Binding-site contacts:
Ligand atom CG2 contacts residue HIS71 of chain 1.A at 3.3 Å.
Ligand atom O contacts residue LYS67 of chain 1.A at 3.1 Å.
Ligand atom N contacts residue TYR172 of chain 1.A at 2.5 Å (h-bond).
Ligand atom N contacts residue TYR8 of chain 1.A at 3.2 Å (h-bond).
Ligand atom O contacts residue GLN97 of chain 1.D at 3.3 Å (h-bond).
Ligand atom O contacts residue LYS147 of chain 1.A at 2.8 Å (salt-bridge).
Ligand atom NH2 contacts residue GLN97 of chain 1.D at 3.2 Å (h-bond).
Ligand atom CG contacts residue GLN98 of chain 1.D at 3.4 Å.
Ligand atom O contacts residue GLN98 of chain 1.D at 3.0 Å (h-bond).
Ligand atom CE contacts residue GLU64 of chain 1.A at 3.2 Å.
Ligand atom CB contacts residue TRP168 of chain 1.A at 3.3 Å (hydrophobic).
Ligand atom CE contacts residue VAL68 of chain 1.A at 3.3 Å (hydrophobic).
Ligand atom O contacts residue TRP148 of chain 1.A at 2.9 Å (h-bond).
Ligand atom SG contacts residue ASP78 of chain 1.A at 3.2 Å (salt-bridge).
Ligand atom N contacts residue LYS67 of chain 1.A at 3.1 Å (salt-bridge).
Ligand atom C contacts residue LYS67 of chain 1.A at 3.2 Å.
Ligand atom NE2 contacts residue SER98 of chain 1.C at 3.1 Å (h-bond).
Ligand atom O contacts residue TYR160 of chain 1.A at 2.7 Å (h-bond).
Ligand atom CB contacts residue THR144 of chain 1.A at 3.1 Å.
Ligand atom OXT contacts residue LYS147 of chain 1.A at 3.4 Å.
Ligand atom CG1 contacts residue THR74 of chain 1.A at 3.1 Å.
Ligand atom CG contacts residue TYR8 of chain 1.A at 3.2 Å (hydrophobic).
Ligand atom O contacts residue TYR100 of chain 1.C at 2.5 Å (h-bond).
Ligand atom NH1 contacts residue ASP101 of chain 1.D at 3.0 Å (salt-bridge).
Ligand atom OE2 contacts residue ARG66 of chain 1.A at 3.0 Å (salt-bridge).
Ligand atom NH1 contacts residue ALA100 of chain 1.D at 3.2 Å.
Ligand atom O contacts residue LYS67 of chain 1.A at 2.5 Å (salt-bridge).
Ligand atom N contacts residue GLN98 of chain 1.D at 2.9 Å (h-bond).
Ligand atom NH1 contacts residue TYR32 of chain 1.C at 2.6 Å (h-bond).
Ligand atom CE1 contacts residue GLN98 of chain 1.D at 3.4 Å.
Ligand atom OXT contacts residue THR144 of chain 1.A at 3.1 Å (h-bond).
Ligand atom ND1 contacts residue GLU64 of chain 1.A at 3.2 Å (salt-bridge).
Ligand atom N contacts residue ASP78 of chain 1.A at 3.0 Å (salt-bridge).
Ligand atom CA contacts residue GLU64 of chain 1.A at 3.4 Å.
Ligand atom OXT contacts residue TYR85 of chain 1.A at 3.0 Å (h-bond).
Ligand atom OE1 contacts residue ARG66 of chain 1.A at 3.2 Å (salt-bridge).
Ligand atom ND1 contacts residue TRP168 of chain 1.A at 3.4 Å.
Ligand atom N contacts residue TYR100 of chain 1.A at 3.3 Å (h-bond).
Ligand atom N contacts residue GLU64 of chain 1.A at 3.0 Å (salt-bridge).
Ligand atom NH2 contacts residue ASP101 of chain 1.D at 3.3 Å (salt-bridge).

Sequence of chain 1.C:
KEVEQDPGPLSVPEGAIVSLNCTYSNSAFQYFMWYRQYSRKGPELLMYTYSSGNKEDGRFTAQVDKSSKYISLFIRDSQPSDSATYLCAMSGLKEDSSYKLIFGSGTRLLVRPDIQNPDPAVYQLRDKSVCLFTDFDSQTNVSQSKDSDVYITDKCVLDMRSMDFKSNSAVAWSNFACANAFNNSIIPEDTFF

Sequence of chain 1.A:
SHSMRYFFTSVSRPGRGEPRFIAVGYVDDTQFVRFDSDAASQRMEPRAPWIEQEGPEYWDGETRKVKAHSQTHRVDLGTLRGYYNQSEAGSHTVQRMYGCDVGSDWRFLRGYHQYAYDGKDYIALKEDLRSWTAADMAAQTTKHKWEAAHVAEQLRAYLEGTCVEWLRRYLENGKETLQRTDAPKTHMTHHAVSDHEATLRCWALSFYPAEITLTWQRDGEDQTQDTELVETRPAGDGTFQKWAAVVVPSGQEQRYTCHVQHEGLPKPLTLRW

A small-molecule ligand and the protein it binds are described below.
Small molecule (SMILES): CSCC[C@H](NC(=O)[C@@H](N)Cc1cnc[nH]1)C(=O)N[C@H](C(=O)N[C@@H](CCC(=O)O)C(=O)N[C@H](C(=O)N[C@H](C(=O)N[C@@H](CCCN=C(N)N)C(=O)N[C@@H](CC1=NC=NC1)C(=O)N[C@@H](CS)C(=O)O)C(C)C)C(C)C)[C@@H](C)O

Sequence of chain 1.D:
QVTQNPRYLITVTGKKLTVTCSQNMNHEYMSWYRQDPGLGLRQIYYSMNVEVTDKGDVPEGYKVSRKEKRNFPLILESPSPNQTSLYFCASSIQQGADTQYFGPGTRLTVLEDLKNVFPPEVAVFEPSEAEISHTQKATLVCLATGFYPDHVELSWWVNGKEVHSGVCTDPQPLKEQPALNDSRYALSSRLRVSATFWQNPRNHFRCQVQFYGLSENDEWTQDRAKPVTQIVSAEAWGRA